Binding-site contacts:
Ligand atom C3 contacts residue ASN323 of chain 1.A at 3.8 Å.
Ligand atom C1 contacts residue ASN323 of chain 1.A at 1.4 Å.
Ligand atom C4 contacts residue ASN323 of chain 1.A at 4.2 Å.
Ligand atom O5 contacts residue ASN323 of chain 1.A at 2.4 Å (h-bond).
Ligand atom C7 contacts residue ASN323 of chain 1.A at 3.1 Å.
Ligand atom C8 contacts residue ASN323 of chain 1.A at 3.8 Å.
Ligand atom C2 contacts residue ASN323 of chain 1.A at 2.5 Å.
Ligand atom N2 contacts residue ASN323 of chain 1.A at 2.9 Å (h-bond).
Ligand atom O7 contacts residue ASN323 of chain 1.A at 3.5 Å (h-bond).
Ligand atom C5 contacts residue ASN323 of chain 1.A at 3.7 Å.

The protein below binds the small molecule below.
Small molecule (SMILES): CC(=O)N[C@@H]1[C@@H](O)[C@H](O)[C@@H](CO)O[C@H]1O

Sequence of chain 1.A:
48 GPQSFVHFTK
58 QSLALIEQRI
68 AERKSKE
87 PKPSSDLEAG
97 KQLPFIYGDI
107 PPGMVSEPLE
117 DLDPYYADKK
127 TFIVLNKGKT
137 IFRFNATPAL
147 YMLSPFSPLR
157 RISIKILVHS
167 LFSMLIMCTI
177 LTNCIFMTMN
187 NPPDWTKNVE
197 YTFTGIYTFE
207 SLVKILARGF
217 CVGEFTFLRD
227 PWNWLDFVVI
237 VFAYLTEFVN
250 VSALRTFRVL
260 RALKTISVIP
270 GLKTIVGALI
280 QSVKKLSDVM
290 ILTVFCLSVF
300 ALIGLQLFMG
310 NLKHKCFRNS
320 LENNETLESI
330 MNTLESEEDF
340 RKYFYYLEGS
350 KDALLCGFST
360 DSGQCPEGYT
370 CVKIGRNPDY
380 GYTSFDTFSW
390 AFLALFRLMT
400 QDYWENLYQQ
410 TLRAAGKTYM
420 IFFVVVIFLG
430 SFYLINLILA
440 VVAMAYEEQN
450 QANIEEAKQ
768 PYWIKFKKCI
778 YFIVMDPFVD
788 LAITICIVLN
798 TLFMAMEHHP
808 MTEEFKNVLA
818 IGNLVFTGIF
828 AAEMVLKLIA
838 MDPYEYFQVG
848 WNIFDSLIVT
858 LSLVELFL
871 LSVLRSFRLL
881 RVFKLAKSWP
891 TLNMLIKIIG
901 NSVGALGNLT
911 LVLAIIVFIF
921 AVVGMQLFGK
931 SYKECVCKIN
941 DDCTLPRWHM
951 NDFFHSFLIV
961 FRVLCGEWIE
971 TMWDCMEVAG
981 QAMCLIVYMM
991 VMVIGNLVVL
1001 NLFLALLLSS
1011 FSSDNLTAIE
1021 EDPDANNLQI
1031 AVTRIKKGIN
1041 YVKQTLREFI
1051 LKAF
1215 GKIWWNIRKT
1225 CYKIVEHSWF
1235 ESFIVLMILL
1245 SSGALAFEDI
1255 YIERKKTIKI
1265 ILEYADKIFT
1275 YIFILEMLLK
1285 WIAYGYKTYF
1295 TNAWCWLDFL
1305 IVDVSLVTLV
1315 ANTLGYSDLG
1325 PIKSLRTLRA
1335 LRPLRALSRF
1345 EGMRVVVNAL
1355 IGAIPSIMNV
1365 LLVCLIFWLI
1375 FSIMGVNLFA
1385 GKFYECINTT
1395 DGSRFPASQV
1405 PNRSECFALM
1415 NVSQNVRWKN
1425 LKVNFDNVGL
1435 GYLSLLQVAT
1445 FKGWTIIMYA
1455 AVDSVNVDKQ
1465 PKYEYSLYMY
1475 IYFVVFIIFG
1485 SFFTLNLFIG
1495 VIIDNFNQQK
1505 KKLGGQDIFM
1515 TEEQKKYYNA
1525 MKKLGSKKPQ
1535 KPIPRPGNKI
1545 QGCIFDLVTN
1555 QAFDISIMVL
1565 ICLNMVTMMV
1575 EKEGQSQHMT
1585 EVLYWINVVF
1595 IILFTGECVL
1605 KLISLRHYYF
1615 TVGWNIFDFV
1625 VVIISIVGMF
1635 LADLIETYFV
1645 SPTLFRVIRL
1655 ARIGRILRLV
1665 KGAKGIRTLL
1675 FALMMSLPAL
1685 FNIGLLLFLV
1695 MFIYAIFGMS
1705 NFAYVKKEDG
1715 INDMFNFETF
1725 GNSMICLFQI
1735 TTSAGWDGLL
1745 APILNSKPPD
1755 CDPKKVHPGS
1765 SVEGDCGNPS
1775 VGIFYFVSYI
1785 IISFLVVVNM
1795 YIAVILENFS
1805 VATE